A small-molecule ligand and the protein it binds are described below.
Small molecule (SMILES): CC(=O)N[C@@H]1[C@@H](O)[C@H](O)[C@@H](CO)O[C@H]1O

Binding-site contacts:
Ligand atom C3 contacts residue ASN70 of chain 1.B at 4.0 Å.
Ligand atom O5 contacts residue ASN70 of chain 1.B at 2.2 Å (h-bond).
Ligand atom C4 contacts residue ASN70 of chain 1.B at 4.3 Å.
Ligand atom C2 contacts residue ASN70 of chain 1.B at 2.8 Å.
Ligand atom C1 contacts residue ASN70 of chain 1.B at 1.6 Å.
Ligand atom C8 contacts residue GLY69 of chain 1.B at 3.9 Å.
Ligand atom N2 contacts residue ASN70 of chain 1.B at 3.1 Å (h-bond).
Ligand atom C5 contacts residue ASN70 of chain 1.B at 3.5 Å.
Ligand atom O6 contacts residue ASN70 of chain 1.B at 4.4 Å.
Ligand atom C7 contacts residue ASN70 of chain 1.B at 4.2 Å.
Ligand atom C8 contacts residue ASN70 of chain 1.B at 4.2 Å.
Ligand atom C7 contacts residue GLY69 of chain 1.B at 4.2 Å.
Ligand atom N2 contacts residue GLY69 of chain 1.B at 4.0 Å.

Sequence of chain 1.B:
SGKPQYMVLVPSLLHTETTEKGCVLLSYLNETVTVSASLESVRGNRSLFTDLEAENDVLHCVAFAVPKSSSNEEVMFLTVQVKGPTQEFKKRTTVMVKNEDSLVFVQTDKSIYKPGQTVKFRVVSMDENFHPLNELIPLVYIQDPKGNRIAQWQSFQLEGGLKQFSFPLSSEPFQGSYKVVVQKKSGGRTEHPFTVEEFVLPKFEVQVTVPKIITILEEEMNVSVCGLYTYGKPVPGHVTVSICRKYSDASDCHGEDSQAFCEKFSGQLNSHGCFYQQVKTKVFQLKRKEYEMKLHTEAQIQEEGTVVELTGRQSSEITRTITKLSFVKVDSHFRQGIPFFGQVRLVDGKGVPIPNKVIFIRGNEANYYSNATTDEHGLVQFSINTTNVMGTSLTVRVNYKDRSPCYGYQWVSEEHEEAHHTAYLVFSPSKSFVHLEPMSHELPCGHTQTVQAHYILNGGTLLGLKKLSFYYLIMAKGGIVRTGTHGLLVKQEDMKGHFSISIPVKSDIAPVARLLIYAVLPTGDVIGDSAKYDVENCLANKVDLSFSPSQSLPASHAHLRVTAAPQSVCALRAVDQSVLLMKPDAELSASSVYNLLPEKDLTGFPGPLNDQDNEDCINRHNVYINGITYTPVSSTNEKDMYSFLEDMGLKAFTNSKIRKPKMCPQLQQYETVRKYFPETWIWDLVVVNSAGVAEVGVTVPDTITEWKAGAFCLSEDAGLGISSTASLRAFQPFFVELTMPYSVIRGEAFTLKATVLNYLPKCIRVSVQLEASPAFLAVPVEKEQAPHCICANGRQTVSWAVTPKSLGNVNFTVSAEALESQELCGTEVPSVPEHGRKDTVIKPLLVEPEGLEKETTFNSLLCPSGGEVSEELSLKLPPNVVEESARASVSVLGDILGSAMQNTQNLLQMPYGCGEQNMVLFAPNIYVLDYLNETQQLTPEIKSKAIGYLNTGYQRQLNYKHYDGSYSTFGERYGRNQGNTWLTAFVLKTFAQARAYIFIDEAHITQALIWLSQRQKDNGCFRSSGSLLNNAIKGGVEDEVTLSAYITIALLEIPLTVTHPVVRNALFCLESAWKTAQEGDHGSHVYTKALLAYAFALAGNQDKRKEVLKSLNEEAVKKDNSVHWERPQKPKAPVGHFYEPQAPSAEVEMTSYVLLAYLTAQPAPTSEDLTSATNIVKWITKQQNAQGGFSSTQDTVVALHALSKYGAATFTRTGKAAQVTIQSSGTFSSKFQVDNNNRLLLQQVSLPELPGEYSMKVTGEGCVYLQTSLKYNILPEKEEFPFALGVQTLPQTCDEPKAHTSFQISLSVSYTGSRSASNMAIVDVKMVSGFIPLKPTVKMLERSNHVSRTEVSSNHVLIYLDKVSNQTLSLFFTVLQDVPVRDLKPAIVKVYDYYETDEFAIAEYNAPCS